A protein and the small-molecule ligand that binds it are described below.
Small molecule (SMILES): OC[C@H]1OC[C@@H](O)[C@@H](O)[C@@H]1O

Binding-site contacts:
Ligand atom C2 contacts residue PHE1 of chain 1.A at 3.9 Å (hydrophobic).
Ligand atom C6 contacts residue ILE52 of chain 1.A at 4.3 Å (hydrophobic).
Ligand atom C6 contacts residue PHE1 of chain 1.A at 3.8 Å (hydrophobic).
Ligand atom C5 contacts residue PHE1 of chain 1.A at 3.6 Å (hydrophobic).
Ligand atom C4 contacts residue ASP54 of chain 1.A at 3.3 Å.
Ligand atom O3 contacts residue ASN135 of chain 1.A at 3.5 Å (h-bond).
Ligand atom C4 contacts residue ASN135 of chain 1.A at 4.0 Å.
Ligand atom O4 contacts residue ASP54 of chain 1.A at 2.3 Å (salt-bridge).
Ligand atom C3 contacts residue ASN135 of chain 1.A at 3.8 Å.
Ligand atom C3 contacts residue GLN133 of chain 1.A at 4.0 Å.
Ligand atom O5 contacts residue ASP47 of chain 1.A at 3.7 Å.
Ligand atom O5 contacts residue PHE1 of chain 1.A at 2.9 Å (h-bond).
Ligand atom O6 contacts residue ASP47 of chain 1.A at 2.8 Å (salt-bridge).
Ligand atom C6 contacts residue ASP54 of chain 1.A at 3.2 Å.
Ligand atom C4 contacts residue PHE1 of chain 1.A at 3.7 Å (hydrophobic).
Ligand atom O4 contacts residue ILE52 of chain 1.A at 3.6 Å.
Ligand atom C1 contacts residue PHE1 of chain 1.A at 3.7 Å (hydrophobic).
Ligand atom O6 contacts residue ASN46 of chain 1.A at 2.8 Å (h-bond).
Ligand atom C2 contacts residue ILE13 of chain 1.A at 3.9 Å (hydrophobic).
Ligand atom O3 contacts residue GLN133 of chain 1.A at 3.1 Å (h-bond).
Ligand atom C6 contacts residue TYR48 of chain 1.A at 3.5 Å (hydrophobic).
Ligand atom C2 contacts residue ASP140 of chain 1.A at 3.7 Å.
Ligand atom C1 contacts residue ILE13 of chain 1.A at 4.2 Å (hydrophobic).
Ligand atom O6 contacts residue PHE1 of chain 1.A at 2.9 Å (h-bond).
Ligand atom O3 contacts residue ASP140 of chain 1.A at 2.6 Å (salt-bridge).
Ligand atom C6 contacts residue ASP47 of chain 1.A at 3.5 Å.
Ligand atom C4 contacts residue GLN133 of chain 1.A at 3.6 Å.
Ligand atom C6 contacts residue ASN46 of chain 1.A at 2.9 Å.
Ligand atom C5 contacts residue ASP54 of chain 1.A at 4.0 Å.
Ligand atom O2 contacts residue ILE13 of chain 1.A at 3.2 Å.
Ligand atom C5 contacts residue ILE52 of chain 1.A at 4.1 Å (hydrophobic).
Ligand atom C3 contacts residue PHE1 of chain 1.A at 4.4 Å (hydrophobic).
Ligand atom O6 contacts residue TYR48 of chain 1.A at 3.9 Å.
Ligand atom O2 contacts residue PHE142 of chain 1.A at 4.4 Å.
Ligand atom O3 contacts residue PHE142 of chain 1.A at 3.7 Å.
Ligand atom C3 contacts residue ASP140 of chain 1.A at 3.2 Å.
Ligand atom O4 contacts residue GLN133 of chain 1.A at 3.4 Å (h-bond).
Ligand atom O2 contacts residue PHE1 of chain 1.A at 3.0 Å (h-bond).
Ligand atom O6 contacts residue ASP54 of chain 1.A at 2.4 Å (salt-bridge).
Ligand atom O4 contacts residue ASN135 of chain 1.A at 3.0 Å (h-bond).

Sequence of chain 1.A:
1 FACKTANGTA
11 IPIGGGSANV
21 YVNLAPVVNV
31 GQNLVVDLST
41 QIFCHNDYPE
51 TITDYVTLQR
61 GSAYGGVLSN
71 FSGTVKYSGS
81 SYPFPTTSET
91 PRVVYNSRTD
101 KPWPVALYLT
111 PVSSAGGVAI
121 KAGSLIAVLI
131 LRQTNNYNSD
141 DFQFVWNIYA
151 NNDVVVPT